Binding-site contacts:
Ligand atom C2 contacts residue ASN149 of chain 1.C at 2.5 Å.
Ligand atom O7 contacts residue ASN149 of chain 1.C at 3.0 Å (h-bond).
Ligand atom O5 contacts residue ASN149 of chain 1.C at 2.3 Å (h-bond).
Ligand atom O7 contacts residue SER211 of chain 1.C at 3.2 Å.
Ligand atom N2 contacts residue ASN149 of chain 1.C at 2.9 Å (h-bond).
Ligand atom O3 contacts residue ILE194 of chain 1.C at 4.5 Å.
Ligand atom C8 contacts residue ASN149 of chain 1.C at 3.9 Å.
Ligand atom C7 contacts residue SER211 of chain 1.C at 4.4 Å.
Ligand atom N2 contacts residue ILE194 of chain 1.C at 4.2 Å.
Ligand atom C1 contacts residue ILE194 of chain 1.C at 3.9 Å (hydrophobic).
Ligand atom O7 contacts residue LYS196 of chain 1.C at 3.7 Å.
Ligand atom C8 contacts residue LYS213 of chain 1.C at 3.6 Å.
Ligand atom C1 contacts residue ASN149 of chain 1.C at 1.4 Å.
Ligand atom N2 contacts residue LYS196 of chain 1.C at 4.4 Å.
Ligand atom O6 contacts residue ASN149 of chain 1.C at 4.4 Å.
Ligand atom C3 contacts residue ASN149 of chain 1.C at 3.8 Å.
Ligand atom C5 contacts residue ASN149 of chain 1.C at 3.6 Å.
Ligand atom O4 contacts residue ILE194 of chain 1.C at 3.3 Å.
Ligand atom C2 contacts residue ILE194 of chain 1.C at 3.7 Å (hydrophobic).
Ligand atom C7 contacts residue ASN149 of chain 1.C at 3.1 Å.
Ligand atom C4 contacts residue ASN149 of chain 1.C at 4.2 Å.
Ligand atom O5 contacts residue ILE194 of chain 1.C at 4.0 Å.

Sequence of chain 1.C:
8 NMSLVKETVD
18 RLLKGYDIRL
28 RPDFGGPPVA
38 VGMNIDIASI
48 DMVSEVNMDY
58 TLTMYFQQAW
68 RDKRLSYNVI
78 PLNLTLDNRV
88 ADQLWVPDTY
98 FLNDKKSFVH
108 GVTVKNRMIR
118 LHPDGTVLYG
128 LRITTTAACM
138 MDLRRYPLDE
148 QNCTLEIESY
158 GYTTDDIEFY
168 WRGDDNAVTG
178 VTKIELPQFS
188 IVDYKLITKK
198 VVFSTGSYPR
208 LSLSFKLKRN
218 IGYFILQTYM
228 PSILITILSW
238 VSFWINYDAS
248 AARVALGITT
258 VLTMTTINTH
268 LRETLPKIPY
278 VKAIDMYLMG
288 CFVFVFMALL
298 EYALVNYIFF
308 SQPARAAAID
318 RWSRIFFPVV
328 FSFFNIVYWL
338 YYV

A small-molecule ligand and the protein it binds are described below.
Small molecule (SMILES): CC(=O)N[C@H]1[C@H](O[C@H]2[C@H](O)[C@@H](NC(C)=O)CO[C@@H]2CO)O[C@H](CO)[C@@H](O[C@@H]2O[C@H](CO)[C@@H](O)[C@H](O)[C@@H]2O)[C@@H]1O